Sequence of chain 1.A:
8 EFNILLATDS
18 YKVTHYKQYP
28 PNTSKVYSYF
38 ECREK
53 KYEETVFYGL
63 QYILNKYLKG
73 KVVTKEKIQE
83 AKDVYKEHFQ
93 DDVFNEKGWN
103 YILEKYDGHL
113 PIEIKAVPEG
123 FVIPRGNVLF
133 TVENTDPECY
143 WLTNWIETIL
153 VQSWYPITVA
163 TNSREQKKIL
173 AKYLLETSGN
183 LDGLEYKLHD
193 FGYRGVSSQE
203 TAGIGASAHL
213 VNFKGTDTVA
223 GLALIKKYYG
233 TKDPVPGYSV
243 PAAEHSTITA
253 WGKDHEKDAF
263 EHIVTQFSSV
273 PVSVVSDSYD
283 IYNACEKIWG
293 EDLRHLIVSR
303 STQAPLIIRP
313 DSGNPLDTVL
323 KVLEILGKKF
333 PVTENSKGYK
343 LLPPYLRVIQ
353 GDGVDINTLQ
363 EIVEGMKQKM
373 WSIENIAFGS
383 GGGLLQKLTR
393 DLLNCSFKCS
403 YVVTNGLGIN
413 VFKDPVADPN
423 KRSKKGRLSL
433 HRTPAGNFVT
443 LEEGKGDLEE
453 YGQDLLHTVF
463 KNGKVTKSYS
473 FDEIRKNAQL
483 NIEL

The protein below binds the small molecule below.
Small molecule (SMILES): CC1=Nc2ccc(Cl)cc2S(=O)(=O)N1

Binding-site contacts:
Ligand atom O12 contacts residue ILE351 of chain 1.A at 3.7 Å.
Ligand atom CL1 contacts residue SER241 of chain 1.A at 3.7 Å.
Ligand atom C2 contacts residue ILE309 of chain 1.A at 3.5 Å (hydrophobic).
Ligand atom S10 contacts residue ILE351 of chain 1.A at 4.4 Å.
Ligand atom C8 contacts residue TYR188 of chain 1.A at 4.5 Å (hydrophobic).
Ligand atom CL1 contacts residue GLY217 of chain 1.A at 4.2 Å.
Ligand atom C1 contacts residue ARG349 of chain 1.A at 3.8 Å.
Ligand atom C4 contacts residue ILE309 of chain 1.A at 4.4 Å (hydrophobic).
Ligand atom C7 contacts residue VAL242 of chain 1.A at 3.7 Å (hydrophobic).
Ligand atom O11 contacts residue ALA379 of chain 1.A at 3.3 Å.
Ligand atom O12 contacts residue ILE309 of chain 1.A at 3.7 Å.
Ligand atom C6 contacts residue TYR188 of chain 1.A at 4.1 Å (hydrophobic).
Ligand atom S10 contacts residue TYR188 of chain 1.A at 4.4 Å.
Ligand atom C8 contacts residue VAL242 of chain 1.A at 4.3 Å (hydrophobic).
Ligand atom C4 contacts residue VAL242 of chain 1.A at 4.4 Å (hydrophobic).
Ligand atom C1 contacts residue ILE309 of chain 1.A at 3.7 Å (hydrophobic).
Ligand atom C7 contacts residue TYR188 of chain 1.A at 3.9 Å (hydrophobic).
Ligand atom N3 contacts residue ILE309 of chain 1.A at 3.8 Å.
Ligand atom N13 contacts residue ILE309 of chain 1.A at 3.7 Å.
Ligand atom S10 contacts residue ALA379 of chain 1.A at 4.2 Å.
Ligand atom CL1 contacts residue HIS191 of chain 1.A at 3.7 Å.
Ligand atom CL1 contacts residue TYR240 of chain 1.A at 3.3 Å.
Ligand atom O11 contacts residue ILE351 of chain 1.A at 4.2 Å.
Ligand atom CL1 contacts residue TYR188 of chain 1.A at 3.8 Å.
Ligand atom C5 contacts residue VAL242 of chain 1.A at 3.9 Å (hydrophobic).
Ligand atom S10 contacts residue ILE309 of chain 1.A at 4.2 Å.
Ligand atom C6 contacts residue VAL242 of chain 1.A at 3.5 Å (hydrophobic).
Ligand atom CL1 contacts residue VAL242 of chain 1.A at 4.3 Å.
Ligand atom C1 contacts residue PRO307 of chain 1.A at 4.2 Å (hydrophobic).
Ligand atom C8 contacts residue HIS191 of chain 1.A at 4.1 Å.
Ligand atom O11 contacts residue TYR188 of chain 1.A at 3.1 Å (h-bond).
Ligand atom N13 contacts residue ALA379 of chain 1.A at 4.0 Å.